This small molecule binds to this protein.
Small molecule (SMILES): Nc1ncnc2c1ncn2[C@@H]1O[C@H](CO[P](=O)(O)O[P](=O)(O)CP(=O)(O)O)[C@@H](O)[C@H]1O

Binding-site contacts:
Ligand atom N1 contacts residue LEU186 of chain 1.F at 3.0 Å (h-bond).
Ligand atom N1 contacts residue TYR185 of chain 1.F at 3.5 Å.
Ligand atom C3' contacts residue THR241 of chain 1.F at 3.5 Å.
Ligand atom O2A contacts residue ILE330 of chain 1.F at 3.5 Å.
Ligand atom O1G contacts residue ASN333 of chain 1.F at 3.4 Å (h-bond).
Ligand atom PG contacts residue MG1 of chain 1.V at 3.2 Å.
Ligand atom O3' contacts residue THR241 of chain 1.F at 2.6 Å (h-bond).
Ligand atom O2B contacts residue MG1 of chain 1.V at 2.2 Å.
Ligand atom C3B contacts residue GLU331 of chain 1.F at 3.7 Å.
Ligand atom O1A contacts residue LYS74 of chain 1.F at 3.5 Å (salt-bridge).
Ligand atom O1G contacts residue ASP318 of chain 1.F at 2.5 Å (salt-bridge).
Ligand atom PG contacts residue ASN333 of chain 1.F at 3.5 Å.
Ligand atom N3 contacts residue TYR185 of chain 1.F at 3.4 Å.
Ligand atom O2B contacts residue LYS74 of chain 1.F at 2.9 Å (salt-bridge).
Ligand atom O3G contacts residue MG1 of chain 1.V at 2.0 Å.
Ligand atom C5' contacts residue ASN242 of chain 1.F at 3.7 Å.
Ligand atom N6 contacts residue LYS184 of chain 1.F at 2.9 Å (salt-bridge).
Ligand atom O1G contacts residue MG1 of chain 1.V at 3.6 Å.
Ligand atom O3G contacts residue ASN333 of chain 1.F at 2.8 Å (h-bond).
Ligand atom PA contacts residue GLU331 of chain 1.F at 3.2 Å.
Ligand atom C2 contacts residue TYR185 of chain 1.F at 3.4 Å (hydrophobic).
Ligand atom O3G contacts residue GLU331 of chain 1.F at 3.2 Å (salt-bridge).
Ligand atom C3B contacts residue ASN242 of chain 1.F at 3.4 Å.
Ligand atom O1B contacts residue ASN242 of chain 1.F at 3.6 Å (h-bond).
Ligand atom O1G contacts residue GLU331 of chain 1.F at 3.1 Å.
Ligand atom O3' contacts residue ASP200 of chain 1.F at 3.3 Å (salt-bridge).
Ligand atom O2A contacts residue GLU331 of chain 1.F at 2.7 Å (salt-bridge).
Ligand atom PG contacts residue ASP318 of chain 1.F at 3.6 Å.
Ligand atom O3A contacts residue GLU331 of chain 1.F at 3.5 Å (salt-bridge).
Ligand atom O2G contacts residue ARG222 of chain 1.F at 3.4 Å (salt-bridge).
Ligand atom O2B contacts residue GLU331 of chain 1.F at 2.6 Å (salt-bridge).
Ligand atom O1A contacts residue GLU331 of chain 1.F at 3.1 Å (salt-bridge).
Ligand atom PB contacts residue GLU331 of chain 1.F at 3.3 Å.
Ligand atom N6 contacts residue GLN183 of chain 1.F at 3.2 Å (h-bond).
Ligand atom C2' contacts residue THR241 of chain 1.F at 3.5 Å.
Ligand atom PB contacts residue MG1 of chain 1.V at 3.6 Å.
Ligand atom C2 contacts residue LEU186 of chain 1.F at 3.4 Å (hydrophobic).
Ligand atom O2' contacts residue THR241 of chain 1.F at 2.5 Å (h-bond).
Ligand atom O2G contacts residue ARG202 of chain 1.F at 3.3 Å (salt-bridge).
Ligand atom O2' contacts residue HIS239 of chain 1.F at 3.5 Å (h-bond).

Sequence of chain 1.F:
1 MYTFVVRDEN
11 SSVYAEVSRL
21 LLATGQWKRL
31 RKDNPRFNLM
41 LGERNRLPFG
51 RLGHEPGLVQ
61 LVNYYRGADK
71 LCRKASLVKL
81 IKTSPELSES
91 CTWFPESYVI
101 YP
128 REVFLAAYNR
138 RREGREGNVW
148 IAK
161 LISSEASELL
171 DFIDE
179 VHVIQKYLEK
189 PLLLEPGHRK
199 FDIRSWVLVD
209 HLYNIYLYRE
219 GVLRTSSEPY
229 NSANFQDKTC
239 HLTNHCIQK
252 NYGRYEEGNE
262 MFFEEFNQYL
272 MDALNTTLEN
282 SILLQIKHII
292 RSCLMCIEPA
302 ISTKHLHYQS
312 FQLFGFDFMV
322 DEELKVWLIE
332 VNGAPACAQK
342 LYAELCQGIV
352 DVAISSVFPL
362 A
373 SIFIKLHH